Sequence of chain 9.A:
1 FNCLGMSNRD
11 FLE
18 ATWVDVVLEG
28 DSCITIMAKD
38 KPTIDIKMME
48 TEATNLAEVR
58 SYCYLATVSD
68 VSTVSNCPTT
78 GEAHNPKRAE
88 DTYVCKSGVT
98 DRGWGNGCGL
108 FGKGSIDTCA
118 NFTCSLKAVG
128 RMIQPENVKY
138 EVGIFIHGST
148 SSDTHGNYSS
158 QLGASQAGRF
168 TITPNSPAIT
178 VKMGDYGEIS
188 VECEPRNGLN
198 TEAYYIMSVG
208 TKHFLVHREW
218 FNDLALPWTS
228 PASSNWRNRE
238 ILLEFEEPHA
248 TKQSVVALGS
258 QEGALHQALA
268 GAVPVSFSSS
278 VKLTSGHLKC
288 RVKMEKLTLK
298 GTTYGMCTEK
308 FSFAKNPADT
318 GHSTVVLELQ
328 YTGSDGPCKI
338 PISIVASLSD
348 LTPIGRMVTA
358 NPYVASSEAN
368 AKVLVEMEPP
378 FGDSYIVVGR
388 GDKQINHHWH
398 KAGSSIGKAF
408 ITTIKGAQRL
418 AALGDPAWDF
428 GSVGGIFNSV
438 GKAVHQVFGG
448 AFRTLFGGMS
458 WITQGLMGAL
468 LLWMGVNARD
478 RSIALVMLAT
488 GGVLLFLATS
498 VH

The small molecule below binds the protein below.
Small molecule (SMILES): CC(=O)N[C@@H]1[C@@H](O)[C@H](O)[C@@H](CO)O[C@H]1O

Sequence of chain 54.E:
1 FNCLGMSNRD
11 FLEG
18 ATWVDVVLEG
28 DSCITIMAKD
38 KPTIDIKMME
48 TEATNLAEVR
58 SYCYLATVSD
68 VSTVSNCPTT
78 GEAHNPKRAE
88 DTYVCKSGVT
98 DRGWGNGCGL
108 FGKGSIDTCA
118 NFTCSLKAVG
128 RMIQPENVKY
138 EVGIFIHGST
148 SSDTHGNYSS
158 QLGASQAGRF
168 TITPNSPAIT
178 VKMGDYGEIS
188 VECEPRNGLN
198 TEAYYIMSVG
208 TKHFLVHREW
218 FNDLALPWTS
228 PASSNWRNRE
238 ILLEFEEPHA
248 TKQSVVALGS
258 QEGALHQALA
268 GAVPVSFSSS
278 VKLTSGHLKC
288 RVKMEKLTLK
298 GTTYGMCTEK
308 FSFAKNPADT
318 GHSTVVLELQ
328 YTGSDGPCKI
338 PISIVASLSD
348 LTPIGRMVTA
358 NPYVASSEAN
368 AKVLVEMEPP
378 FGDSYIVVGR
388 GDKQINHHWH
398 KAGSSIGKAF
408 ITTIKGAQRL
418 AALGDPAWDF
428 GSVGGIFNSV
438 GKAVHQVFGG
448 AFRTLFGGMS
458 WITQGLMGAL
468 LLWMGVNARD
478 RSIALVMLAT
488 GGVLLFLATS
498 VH

Binding-site contacts:
Ligand atom O5 contacts residue SER66 of chain 54.E at 4.4 Å.
Ligand atom C1 contacts residue SER66 of chain 54.E at 4.5 Å.
Ligand atom O7 contacts residue ASN118 of chain 54.E at 3.0 Å (h-bond).
Ligand atom C8 contacts residue TYR90 of chain 54.E at 3.8 Å (hydrophobic).
Ligand atom N2 contacts residue ASN118 of chain 54.E at 2.9 Å (h-bond).
Ligand atom O6 contacts residue PHE119 of chain 54.E at 4.0 Å.
Ligand atom C4 contacts residue ASN118 of chain 54.E at 4.2 Å.
Ligand atom C6 contacts residue THR89 of chain 54.E at 4.2 Å.
Ligand atom C3 contacts residue ASN118 of chain 54.E at 3.8 Å.
Ligand atom N2 contacts residue TYR90 of chain 54.E at 4.4 Å.
Ligand atom O7 contacts residue ASP67 of chain 54.E at 3.5 Å (salt-bridge).
Ligand atom O7 contacts residue SER66 of chain 54.E at 3.5 Å.
Ligand atom C6 contacts residue PHE119 of chain 54.E at 3.8 Å (hydrophobic).
Ligand atom O6 contacts residue THR120 of chain 54.E at 2.5 Å (h-bond).
Ligand atom O5 contacts residue THR89 of chain 54.E at 4.3 Å.
Ligand atom C8 contacts residue ASN118 of chain 54.E at 4.4 Å.
Ligand atom O5 contacts residue THR120 of chain 54.E at 3.4 Å (h-bond).
Ligand atom C7 contacts residue TYR90 of chain 54.E at 4.1 Å (hydrophobic).
Ligand atom C5 contacts residue ASN118 of chain 54.E at 3.6 Å.
Ligand atom C5 contacts residue THR89 of chain 54.E at 4.2 Å.
Ligand atom O5 contacts residue PHE119 of chain 54.E at 3.8 Å.
Ligand atom O5 contacts residue ASN118 of chain 54.E at 2.3 Å (h-bond).
Ligand atom C1 contacts residue ASN118 of chain 54.E at 1.4 Å.
Ligand atom C1 contacts residue THR89 of chain 54.E at 4.4 Å.
Ligand atom C7 contacts residue ASP67 of chain 54.E at 3.9 Å.
Ligand atom C2 contacts residue ASN118 of chain 54.E at 2.5 Å.
Ligand atom C7 contacts residue ASN118 of chain 54.E at 3.1 Å.
Ligand atom C5 contacts residue PHE119 of chain 54.E at 4.4 Å (hydrophobic).
Ligand atom C5 contacts residue THR120 of chain 54.E at 4.0 Å.
Ligand atom O4 contacts residue THR300 of chain 9.A at 4.5 Å.
Ligand atom C8 contacts residue ASP67 of chain 54.E at 4.0 Å.
Ligand atom C6 contacts residue THR120 of chain 54.E at 3.4 Å.